Binding-site contacts:
Ligand atom C5 contacts residue TRP76 of chain 1.B at 3.8 Å (hydrophobic).
Ligand atom C5 contacts residue GLU209 of chain 1.B at 3.9 Å.
Ligand atom C1 contacts residue ASN158 of chain 1.B at 3.8 Å.
Ligand atom O5 contacts residue ASN158 of chain 1.B at 3.1 Å (h-bond).
Ligand atom C4 contacts residue PHE207 of chain 1.B at 3.9 Å (hydrophobic).
Ligand atom O2 contacts residue PHE39 of chain 1.B at 3.6 Å.
Ligand atom C5 contacts residue PHE207 of chain 1.B at 3.6 Å (hydrophobic).
Ligand atom O2 contacts residue EDO1 of chain 1.H at 2.6 Å (h-bond).
Ligand atom C5 contacts residue GLU188 of chain 1.B at 3.6 Å.
Ligand atom O4 contacts residue PHE207 of chain 1.B at 3.4 Å.
Ligand atom C1 contacts residue PHE207 of chain 1.B at 3.7 Å (hydrophobic).
Ligand atom C2 contacts residue ASN158 of chain 1.B at 3.5 Å.
Ligand atom C1 contacts residue PHE39 of chain 1.B at 3.5 Å (hydrophobic).
Ligand atom C2 contacts residue GLU188 of chain 1.B at 3.7 Å.
Ligand atom O4 contacts residue GLU188 of chain 1.B at 3.3 Å (salt-bridge).
Ligand atom C3 contacts residue GLU188 of chain 1.B at 3.6 Å.
Ligand atom O3 contacts residue TYR266 of chain 1.B at 2.9 Å (h-bond).
Ligand atom O2 contacts residue TRP137 of chain 1.B at 2.9 Å (h-bond).
Ligand atom O2 contacts residue PHE40 of chain 1.B at 3.6 Å.
Ligand atom O3 contacts residue PHE40 of chain 1.B at 3.5 Å.
Ligand atom C1 contacts residue EDO1 of chain 1.H at 3.9 Å.
Ligand atom O2 contacts residue THR238 of chain 1.B at 3.8 Å.
Ligand atom O5 contacts residue THR187 of chain 1.B at 3.6 Å.
Ligand atom C5 contacts residue ASN158 of chain 1.B at 3.8 Å.
Ligand atom C1 contacts residue GLU188 of chain 1.B at 3.7 Å.
Ligand atom O2 contacts residue ASN158 of chain 1.B at 3.4 Å (h-bond).
Ligand atom O3 contacts residue THR238 of chain 1.B at 3.9 Å.
Ligand atom O3 contacts residue THR187 of chain 1.B at 3.9 Å.
Ligand atom O2 contacts residue GLN265 of chain 1.B at 3.3 Å (h-bond).
Ligand atom C5 contacts residue TRP137 of chain 1.B at 3.7 Å (hydrophobic).
Ligand atom C3 contacts residue THR238 of chain 1.B at 3.9 Å.
Ligand atom C2 contacts residue EDO1 of chain 1.H at 3.3 Å.
Ligand atom O2 contacts residue GLU188 of chain 1.B at 2.8 Å (salt-bridge).
Ligand atom O2 contacts residue PRO237 of chain 1.B at 3.5 Å.
Ligand atom O4 contacts residue TRP137 of chain 1.B at 3.7 Å.
Ligand atom C4 contacts residue TRP137 of chain 1.B at 3.5 Å (hydrophobic).
Ligand atom C2 contacts residue PHE40 of chain 1.B at 3.5 Å (hydrophobic).
Ligand atom O4 contacts residue ASN158 of chain 1.B at 3.1 Å (h-bond).
Ligand atom C1 contacts residue THR238 of chain 1.B at 3.6 Å.
Ligand atom O2 contacts residue THR159 of chain 1.B at 3.8 Å.

The small molecule below binds the protein below.
Small molecule (SMILES): OC[C@@H]1O[C@@H](OC[C@@H]2O[C@@H](OC[C@@H]3O[C@@H](O)[C@H](O)[C@H]3O)[C@H](O)[C@H]2O[C@@H]2O[C@@H](CO)[C@H](O)[C@H]2O)[C@H](O)[C@H]1O

Sequence of chain 1.B:
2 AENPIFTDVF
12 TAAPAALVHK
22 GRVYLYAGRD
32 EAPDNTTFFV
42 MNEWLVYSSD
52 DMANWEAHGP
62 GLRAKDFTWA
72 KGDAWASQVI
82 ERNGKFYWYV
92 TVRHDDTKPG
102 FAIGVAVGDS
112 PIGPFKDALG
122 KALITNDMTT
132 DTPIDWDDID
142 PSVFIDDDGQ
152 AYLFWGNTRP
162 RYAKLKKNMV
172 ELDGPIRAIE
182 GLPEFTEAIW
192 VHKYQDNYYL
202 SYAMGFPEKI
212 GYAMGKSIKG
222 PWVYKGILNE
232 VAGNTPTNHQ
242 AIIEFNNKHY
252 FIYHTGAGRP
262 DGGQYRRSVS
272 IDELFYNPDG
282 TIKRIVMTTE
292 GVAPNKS